The small molecule below binds the protein below.
Small molecule (SMILES): CC(=O)N[C@H]1[C@H](O[C@H]2[C@H](O)[C@@H](NC(C)=O)CO[C@@H]2CO)O[C@H](CO)[C@@H](O)[C@@H]1O

Sequence of chain 1.D:
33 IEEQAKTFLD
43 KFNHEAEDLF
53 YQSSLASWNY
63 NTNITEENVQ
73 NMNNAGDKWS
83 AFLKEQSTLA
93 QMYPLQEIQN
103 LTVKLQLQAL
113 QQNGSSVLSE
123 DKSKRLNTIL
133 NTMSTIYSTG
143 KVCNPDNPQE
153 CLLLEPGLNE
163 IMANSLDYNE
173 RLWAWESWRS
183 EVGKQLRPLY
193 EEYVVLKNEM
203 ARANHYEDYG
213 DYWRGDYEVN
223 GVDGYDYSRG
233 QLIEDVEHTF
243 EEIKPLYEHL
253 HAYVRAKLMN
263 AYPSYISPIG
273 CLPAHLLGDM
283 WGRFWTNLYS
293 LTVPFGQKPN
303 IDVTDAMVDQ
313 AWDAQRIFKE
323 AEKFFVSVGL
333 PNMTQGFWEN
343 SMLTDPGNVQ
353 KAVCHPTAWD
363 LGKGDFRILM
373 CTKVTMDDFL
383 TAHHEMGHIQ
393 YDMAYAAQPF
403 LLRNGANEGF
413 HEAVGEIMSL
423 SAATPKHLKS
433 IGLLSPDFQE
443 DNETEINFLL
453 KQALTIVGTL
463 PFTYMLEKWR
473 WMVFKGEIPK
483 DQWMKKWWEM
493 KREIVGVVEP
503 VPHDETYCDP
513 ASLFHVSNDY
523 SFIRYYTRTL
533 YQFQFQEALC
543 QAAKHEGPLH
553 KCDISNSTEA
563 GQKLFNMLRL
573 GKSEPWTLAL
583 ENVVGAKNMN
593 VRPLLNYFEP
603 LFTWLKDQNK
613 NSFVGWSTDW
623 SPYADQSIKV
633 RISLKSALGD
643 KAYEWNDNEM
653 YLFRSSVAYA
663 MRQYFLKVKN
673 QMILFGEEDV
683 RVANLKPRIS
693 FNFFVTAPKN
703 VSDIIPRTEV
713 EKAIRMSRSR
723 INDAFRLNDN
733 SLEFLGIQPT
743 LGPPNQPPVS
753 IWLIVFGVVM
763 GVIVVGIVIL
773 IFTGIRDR

Binding-site contacts:
Ligand atom N2 contacts residue ASN702 of chain 1.D at 2.9 Å (h-bond).
Ligand atom C8 contacts residue TYR267 of chain 1.D at 4.1 Å (hydrophobic).
Ligand atom O7 contacts residue TYR267 of chain 1.D at 4.2 Å.
Ligand atom O6 contacts residue ASN171 of chain 1.D at 4.4 Å.
Ligand atom C8 contacts residue ASP148 of chain 1.D at 2.9 Å.
Ligand atom C7 contacts residue ASP148 of chain 1.D at 4.4 Å.
Ligand atom O5 contacts residue SER704 of chain 1.D at 4.5 Å.
Ligand atom O6 contacts residue ASP705 of chain 1.D at 3.7 Å.
Ligand atom C6 contacts residue ASP705 of chain 1.D at 4.4 Å.
Ligand atom C2 contacts residue ASN702 of chain 1.D at 2.4 Å.
Ligand atom O7 contacts residue ASN171 of chain 1.D at 3.4 Å (h-bond).
Ligand atom C4 contacts residue ASN171 of chain 1.D at 4.4 Å.
Ligand atom O6 contacts residue SER704 of chain 1.D at 3.2 Å (h-bond).
Ligand atom C4 contacts residue ASN702 of chain 1.D at 4.2 Å.
Ligand atom C5 contacts residue ASN171 of chain 1.D at 4.1 Å.
Ligand atom C3 contacts residue ASN702 of chain 1.D at 3.8 Å.
Ligand atom O5 contacts residue ASN702 of chain 1.D at 2.3 Å (h-bond).
Ligand atom C1 contacts residue ASN702 of chain 1.D at 1.4 Å.
Ligand atom C5 contacts residue ASN702 of chain 1.D at 3.6 Å.
Ligand atom C8 contacts residue ASN702 of chain 1.D at 4.5 Å.
Ligand atom O7 contacts residue ASN702 of chain 1.D at 3.5 Å (h-bond).
Ligand atom C7 contacts residue ASN171 of chain 1.D at 4.0 Å.
Ligand atom O5 contacts residue ASP705 of chain 1.D at 3.5 Å.
Ligand atom C7 contacts residue ASN702 of chain 1.D at 3.4 Å.
Ligand atom O4 contacts residue ASN171 of chain 1.D at 3.5 Å (h-bond).
Ligand atom C1 contacts residue ASP705 of chain 1.D at 4.1 Å.